The small molecule below binds the protein below.
Small molecule (SMILES): CC(=O)N[C@@H]1[C@@H](O)[C@H](O)[C@@H](CO)O[C@H]1O

Binding-site contacts:
Ligand atom C1 contacts residue GLU73 of chain 1.B at 2.8 Å.
Ligand atom O6 contacts residue ASN74 of chain 1.B at 3.4 Å.
Ligand atom N2 contacts residue ASN75 of chain 1.B at 3.3 Å (h-bond).
Ligand atom C1 contacts residue ASN92 of chain 1.B at 1.4 Å.
Ligand atom C5 contacts residue ASN92 of chain 1.B at 3.6 Å.
Ligand atom N2 contacts residue ASN92 of chain 1.B at 2.9 Å (h-bond).
Ligand atom C7 contacts residue GLU73 of chain 1.B at 3.3 Å.
Ligand atom C5 contacts residue GLU73 of chain 1.B at 3.1 Å.
Ligand atom C3 contacts residue GLU73 of chain 1.B at 4.2 Å.
Ligand atom C4 contacts residue GLU73 of chain 1.B at 4.2 Å.
Ligand atom C1 contacts residue ASN75 of chain 1.B at 2.8 Å.
Ligand atom C7 contacts residue ASN92 of chain 1.B at 4.1 Å.
Ligand atom O5 contacts residue GLU73 of chain 1.B at 3.1 Å (salt-bridge).
Ligand atom N2 contacts residue GLU91 of chain 1.B at 4.5 Å.
Ligand atom C8 contacts residue ASN75 of chain 1.B at 4.4 Å.
Ligand atom C2 contacts residue ASN92 of chain 1.B at 2.5 Å.
Ligand atom C8 contacts residue GLU73 of chain 1.B at 3.0 Å.
Ligand atom O6 contacts residue GLU73 of chain 1.B at 3.7 Å.
Ligand atom C3 contacts residue ASN92 of chain 1.B at 3.8 Å.
Ligand atom C4 contacts residue ASN92 of chain 1.B at 4.3 Å.
Ligand atom O5 contacts residue ASN92 of chain 1.B at 2.4 Å (h-bond).
Ligand atom C7 contacts residue ASN75 of chain 1.B at 4.5 Å.
Ligand atom O5 contacts residue ASN74 of chain 1.B at 4.4 Å.
Ligand atom C6 contacts residue GLU73 of chain 1.B at 4.1 Å.
Ligand atom C2 contacts residue GLU73 of chain 1.B at 4.0 Å.
Ligand atom O5 contacts residue ASN75 of chain 1.B at 3.9 Å.
Ligand atom C2 contacts residue ASN75 of chain 1.B at 3.7 Å.
Ligand atom N2 contacts residue GLU73 of chain 1.B at 3.6 Å (salt-bridge).
Ligand atom O7 contacts residue GLU73 of chain 1.B at 4.0 Å.

Sequence of chain 1.B:
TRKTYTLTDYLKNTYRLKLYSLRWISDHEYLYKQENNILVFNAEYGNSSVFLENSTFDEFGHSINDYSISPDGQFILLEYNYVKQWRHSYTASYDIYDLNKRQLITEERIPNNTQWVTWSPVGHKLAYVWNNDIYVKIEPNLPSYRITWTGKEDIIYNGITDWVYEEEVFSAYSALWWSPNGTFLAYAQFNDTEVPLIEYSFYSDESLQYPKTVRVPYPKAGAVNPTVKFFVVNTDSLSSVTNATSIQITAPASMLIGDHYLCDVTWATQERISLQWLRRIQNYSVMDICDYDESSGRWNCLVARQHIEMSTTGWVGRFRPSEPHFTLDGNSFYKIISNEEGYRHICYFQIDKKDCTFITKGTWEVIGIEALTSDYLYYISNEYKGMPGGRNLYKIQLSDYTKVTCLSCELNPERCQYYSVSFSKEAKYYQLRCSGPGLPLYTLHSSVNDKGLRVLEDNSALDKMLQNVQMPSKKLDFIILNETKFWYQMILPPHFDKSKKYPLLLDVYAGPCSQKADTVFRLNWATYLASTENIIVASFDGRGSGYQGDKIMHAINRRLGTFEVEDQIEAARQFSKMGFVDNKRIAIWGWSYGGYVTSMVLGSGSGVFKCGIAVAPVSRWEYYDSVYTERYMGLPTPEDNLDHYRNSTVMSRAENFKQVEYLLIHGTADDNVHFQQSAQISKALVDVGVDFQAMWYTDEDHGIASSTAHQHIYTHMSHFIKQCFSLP